Binding-site contacts:
Ligand atom N1 contacts residue THR42 of chain 1.A at 2.8 Å (h-bond).
Ligand atom OP2 contacts residue SER19 of chain 1.B at 2.6 Å (h-bond).
Ligand atom OP1 contacts residue ASP20 of chain 1.A at 3.3 Å (salt-bridge).
Ligand atom O2' contacts residue ASP20 of chain 1.A at 2.5 Å (salt-bridge).
Ligand atom C2' contacts residue ASP20 of chain 1.B at 3.3 Å.
Ligand atom O4' contacts residue GLY97 of chain 1.B at 3.5 Å (h-bond).
Ligand atom O4' contacts residue THR95 of chain 1.B at 3.5 Å.
Ligand atom OP2 contacts residue HIS21 of chain 1.A at 3.2 Å.
Ligand atom N6 contacts residue SER121 of chain 1.A at 3.2 Å (h-bond).
Ligand atom OP1 contacts residue TYR118 of chain 1.B at 2.6 Å (h-bond).
Ligand atom N1 contacts residue LYS323 of chain 1.B at 3.2 Å.
Ligand atom N7 contacts residue SER121 of chain 1.B at 2.8 Å (h-bond).
Ligand atom O4' contacts residue GLY97 of chain 1.A at 3.4 Å (h-bond).
Ligand atom OP1 contacts residue SER19 of chain 1.A at 2.6 Å (h-bond).
Ligand atom C8 contacts residue VAL119 of chain 1.A at 3.4 Å (hydrophobic).
Ligand atom N6 contacts residue SER121 of chain 1.B at 3.4 Å (h-bond).
Ligand atom N1 contacts residue LYS323 of chain 1.A at 3.3 Å.
Ligand atom N1 contacts residue THR42 of chain 1.B at 2.8 Å (h-bond).
Ligand atom OP1 contacts residue TYR118 of chain 1.A at 2.5 Å (h-bond).
Ligand atom OP2 contacts residue HIS21 of chain 1.B at 3.1 Å (h-bond).
Ligand atom OP2 contacts residue ASP20 of chain 1.B at 3.4 Å (salt-bridge).
Ligand atom C4' contacts residue GLY97 of chain 1.A at 3.2 Å.
Ligand atom C6 contacts residue LYS323 of chain 1.B at 3.3 Å.
Ligand atom C4' contacts residue GLY97 of chain 1.B at 3.4 Å.
Ligand atom OP2 contacts residue LYS99 of chain 1.B at 3.0 Å (salt-bridge).
Ligand atom C2 contacts residue ARG48 of chain 1.B at 3.4 Å.
Ligand atom C4' contacts residue THR95 of chain 1.B at 3.3 Å.
Ligand atom C2 contacts residue HIS21 of chain 1.B at 3.5 Å.
Ligand atom C4' contacts residue THR95 of chain 1.A at 3.4 Å.
Ligand atom N7 contacts residue SER121 of chain 1.A at 2.9 Å (h-bond).
Ligand atom OP1 contacts residue LYS99 of chain 1.B at 3.0 Å (salt-bridge).
Ligand atom OP1 contacts residue HIS21 of chain 1.A at 3.0 Å (h-bond).
Ligand atom C2 contacts residue HIS21 of chain 1.A at 3.4 Å.
Ligand atom O4' contacts residue PRO24 of chain 1.B at 3.3 Å.
Ligand atom OP2 contacts residue LYS99 of chain 1.A at 2.8 Å (salt-bridge).
Ligand atom OP1 contacts residue LYS99 of chain 1.A at 2.9 Å (salt-bridge).
Ligand atom O2' contacts residue ASP20 of chain 1.B at 2.4 Å (salt-bridge).
Ligand atom O4' contacts residue THR98 of chain 1.A at 3.4 Å.
Ligand atom OP1 contacts residue HIS21 of chain 1.B at 3.2 Å.
Ligand atom O4' contacts residue THR98 of chain 1.B at 3.5 Å.

The protein below binds the small molecule below.
Small molecule (SMILES): Nc1ncnc2c1ncn2[C@@H]1O[C@@H]2CO[P](=O)(O)O[C@H]3[C@@H](O)[C@H](n4cnc5c(N)ncnc54)O[C@@H]3CO[P](=O)(O)O[C@H]3[C@@H](O)[C@H](n4cnc5c(N)ncnc54)O[C@@H]3CO[P](=O)(O)O[C@H]3[C@@H](O)[C@H](n4cnc5c(N)ncnc54)O[C@@H]3CO[P](=O)(O)O[C@@H]2[C@H]1O

Sequence of chain 1.A:
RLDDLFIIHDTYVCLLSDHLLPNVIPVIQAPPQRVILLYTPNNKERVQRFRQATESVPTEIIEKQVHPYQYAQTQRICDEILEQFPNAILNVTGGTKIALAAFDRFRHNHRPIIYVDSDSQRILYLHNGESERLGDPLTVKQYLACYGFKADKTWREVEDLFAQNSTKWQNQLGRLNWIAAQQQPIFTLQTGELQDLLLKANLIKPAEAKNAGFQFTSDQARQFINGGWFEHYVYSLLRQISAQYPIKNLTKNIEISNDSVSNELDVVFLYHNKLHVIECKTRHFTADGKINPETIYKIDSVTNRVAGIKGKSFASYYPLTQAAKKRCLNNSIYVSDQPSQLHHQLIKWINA

Sequence of chain 1.B:
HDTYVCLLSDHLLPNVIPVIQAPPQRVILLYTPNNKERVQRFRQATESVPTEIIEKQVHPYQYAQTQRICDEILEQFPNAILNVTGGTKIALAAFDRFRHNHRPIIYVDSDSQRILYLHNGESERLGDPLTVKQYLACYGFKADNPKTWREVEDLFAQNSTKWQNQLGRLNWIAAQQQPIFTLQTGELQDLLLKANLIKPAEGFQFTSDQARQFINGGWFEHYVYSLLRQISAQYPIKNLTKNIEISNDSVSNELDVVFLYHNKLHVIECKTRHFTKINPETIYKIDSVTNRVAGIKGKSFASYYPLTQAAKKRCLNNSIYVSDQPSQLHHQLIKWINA